Binding-site contacts:
Ligand atom C1 contacts residue SER341 of chain 1.A at 4.3 Å.
Ligand atom C8 contacts residue PHE330 of chain 1.A at 3.6 Å (hydrophobic).
Ligand atom C5 contacts residue SER341 of chain 1.A at 4.1 Å.
Ligand atom O6 contacts residue ASN339 of chain 1.A at 4.4 Å.
Ligand atom C3 contacts residue ASN339 of chain 1.A at 3.8 Å.
Ligand atom C8 contacts residue ASN339 of chain 1.A at 4.4 Å.
Ligand atom O7 contacts residue GLY331 of chain 1.A at 4.2 Å.
Ligand atom C2 contacts residue ASN339 of chain 1.A at 2.5 Å.
Ligand atom C8 contacts residue GLY331 of chain 1.A at 4.2 Å.
Ligand atom O7 contacts residue ASN339 of chain 1.A at 3.0 Å (h-bond).
Ligand atom C5 contacts residue ASN339 of chain 1.A at 3.6 Å.
Ligand atom C6 contacts residue SER341 of chain 1.A at 4.3 Å.
Ligand atom C7 contacts residue ASN339 of chain 1.A at 3.2 Å.
Ligand atom N2 contacts residue ASN339 of chain 1.A at 3.0 Å (h-bond).
Ligand atom O5 contacts residue SER341 of chain 1.A at 3.9 Å.
Ligand atom C4 contacts residue ASN339 of chain 1.A at 4.2 Å.
Ligand atom O5 contacts residue ASN339 of chain 1.A at 2.3 Å (h-bond).
Ligand atom C1 contacts residue ASN339 of chain 1.A at 1.4 Å.
Ligand atom C7 contacts residue PHE330 of chain 1.A at 4.5 Å (hydrophobic).
Ligand atom O6 contacts residue SER341 of chain 1.A at 4.2 Å.

Sequence of chain 1.A:
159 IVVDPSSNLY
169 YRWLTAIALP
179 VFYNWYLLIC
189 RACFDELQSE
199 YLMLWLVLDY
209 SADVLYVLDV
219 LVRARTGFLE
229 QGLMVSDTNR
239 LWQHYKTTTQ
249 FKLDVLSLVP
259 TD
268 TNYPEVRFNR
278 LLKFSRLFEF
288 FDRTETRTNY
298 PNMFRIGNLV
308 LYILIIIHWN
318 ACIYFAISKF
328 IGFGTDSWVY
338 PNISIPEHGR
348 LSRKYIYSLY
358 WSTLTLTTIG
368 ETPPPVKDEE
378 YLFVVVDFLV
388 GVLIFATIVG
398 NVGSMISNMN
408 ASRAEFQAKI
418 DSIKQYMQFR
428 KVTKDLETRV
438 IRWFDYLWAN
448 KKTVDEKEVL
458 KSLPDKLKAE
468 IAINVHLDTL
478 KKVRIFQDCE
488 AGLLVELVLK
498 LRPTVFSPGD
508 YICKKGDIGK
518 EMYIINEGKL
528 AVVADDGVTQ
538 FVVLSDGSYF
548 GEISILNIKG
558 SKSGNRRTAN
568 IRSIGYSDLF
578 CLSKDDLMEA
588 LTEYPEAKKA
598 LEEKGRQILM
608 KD

The protein below binds the small molecule below.
Small molecule (SMILES): CC(=O)N[C@@H]1[C@@H](O)[C@H](O)[C@@H](CO)O[C@H]1O